Sequence of chain 1.A:
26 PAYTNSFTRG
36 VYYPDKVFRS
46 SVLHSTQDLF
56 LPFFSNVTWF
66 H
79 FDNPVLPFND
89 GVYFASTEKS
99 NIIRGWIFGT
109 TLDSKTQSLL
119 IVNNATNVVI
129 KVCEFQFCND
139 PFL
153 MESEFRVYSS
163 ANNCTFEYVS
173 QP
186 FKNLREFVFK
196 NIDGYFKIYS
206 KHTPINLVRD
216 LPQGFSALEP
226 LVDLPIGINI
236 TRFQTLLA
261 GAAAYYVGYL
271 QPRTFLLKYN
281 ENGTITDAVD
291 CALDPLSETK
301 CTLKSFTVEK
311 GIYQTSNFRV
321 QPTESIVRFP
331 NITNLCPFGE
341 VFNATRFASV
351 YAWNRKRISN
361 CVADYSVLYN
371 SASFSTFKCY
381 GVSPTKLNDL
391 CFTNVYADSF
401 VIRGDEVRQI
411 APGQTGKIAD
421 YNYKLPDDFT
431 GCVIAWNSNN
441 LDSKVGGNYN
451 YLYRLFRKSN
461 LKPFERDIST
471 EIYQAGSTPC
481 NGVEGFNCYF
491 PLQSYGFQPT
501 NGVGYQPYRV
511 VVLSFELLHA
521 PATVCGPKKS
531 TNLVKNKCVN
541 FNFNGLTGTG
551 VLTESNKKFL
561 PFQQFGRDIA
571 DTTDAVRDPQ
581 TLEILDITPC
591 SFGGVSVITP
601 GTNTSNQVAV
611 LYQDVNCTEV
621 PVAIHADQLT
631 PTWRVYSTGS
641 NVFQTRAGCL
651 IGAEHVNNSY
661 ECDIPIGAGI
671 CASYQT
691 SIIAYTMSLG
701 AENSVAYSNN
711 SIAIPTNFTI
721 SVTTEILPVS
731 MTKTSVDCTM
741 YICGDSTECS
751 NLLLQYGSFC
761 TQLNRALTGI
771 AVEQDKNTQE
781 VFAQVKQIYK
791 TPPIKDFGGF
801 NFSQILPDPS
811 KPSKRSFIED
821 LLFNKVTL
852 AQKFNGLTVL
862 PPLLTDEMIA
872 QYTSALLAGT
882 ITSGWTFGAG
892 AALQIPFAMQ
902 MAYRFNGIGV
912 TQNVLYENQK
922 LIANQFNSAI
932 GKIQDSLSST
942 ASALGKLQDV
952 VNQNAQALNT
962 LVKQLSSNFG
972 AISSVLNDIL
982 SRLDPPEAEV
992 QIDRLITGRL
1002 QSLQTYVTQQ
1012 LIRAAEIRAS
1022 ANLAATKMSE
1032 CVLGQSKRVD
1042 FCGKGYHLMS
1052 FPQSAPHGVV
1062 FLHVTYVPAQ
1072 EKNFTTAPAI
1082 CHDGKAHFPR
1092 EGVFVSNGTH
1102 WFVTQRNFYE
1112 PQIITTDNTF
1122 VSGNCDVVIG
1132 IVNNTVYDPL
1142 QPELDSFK

A protein and the small-molecule ligand that binds it are described below.
Small molecule (SMILES): CC(=O)N[C@@H]1[C@@H](O)[C@H](O)[C@@H](CO)O[C@H]1O

Binding-site contacts:
Ligand atom O7 contacts residue ASN657 of chain 1.A at 3.9 Å.
Ligand atom N2 contacts residue ASN657 of chain 1.A at 2.9 Å (h-bond).
Ligand atom C1 contacts residue ASN657 of chain 1.A at 1.4 Å.
Ligand atom C7 contacts residue ASN657 of chain 1.A at 3.6 Å.
Ligand atom C4 contacts residue ASN657 of chain 1.A at 4.3 Å.
Ligand atom O5 contacts residue ASN657 of chain 1.A at 2.4 Å (h-bond).
Ligand atom C2 contacts residue ASN657 of chain 1.A at 2.5 Å.
Ligand atom C3 contacts residue ASN657 of chain 1.A at 3.8 Å.
Ligand atom C5 contacts residue ASN657 of chain 1.A at 3.7 Å.